Sequence of chain 1.P:
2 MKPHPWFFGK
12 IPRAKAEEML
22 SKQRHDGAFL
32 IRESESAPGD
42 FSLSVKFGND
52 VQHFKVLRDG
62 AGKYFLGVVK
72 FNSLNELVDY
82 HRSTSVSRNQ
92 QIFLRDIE

This small molecule binds to this protein.
Small molecule (SMILES): CC(C)[C@H](NC(=O)[C@H](Cc1ccc(OP(=O)(O)O)cc1)NC(=O)[C@@H]([NH3+])CO)C(=O)N[C@@H](CC(N)=O)C(=O)N[C@H](C=O)C(C)C

Binding-site contacts:
Ligand atom OH contacts residue SER43 of chain 1.P at 2.5 Å (h-bond).
Ligand atom O2P contacts residue SER43 of chain 1.P at 3.9 Å.
Ligand atom CD1 contacts residue LYS56 of chain 1.P at 3.8 Å.
Ligand atom ND2 contacts residue LYS56 of chain 1.P at 3.2 Å (salt-bridge).
Ligand atom ND2 contacts residue GLY68 of chain 1.P at 2.9 Å (h-bond).
Ligand atom CE2 contacts residue PHE55 of chain 1.P at 3.7 Å (hydrophobic).
Ligand atom O1P contacts residue SER37 of chain 1.P at 3.8 Å.
Ligand atom N contacts residue ARG14 of chain 1.P at 3.2 Å (salt-bridge).
Ligand atom N contacts residue HIS54 of chain 1.P at 3.0 Å (h-bond).
Ligand atom P contacts residue ARG33 of chain 1.P at 3.3 Å.
Ligand atom OH contacts residue SER35 of chain 1.P at 3.3 Å (h-bond).
Ligand atom CZ contacts residue SER43 of chain 1.P at 3.3 Å.
Ligand atom O1P contacts residue SER43 of chain 1.P at 3.0 Å (h-bond).
Ligand atom O contacts residue ARG14 of chain 1.P at 2.7 Å (salt-bridge).
Ligand atom O3P contacts residue SER37 of chain 1.P at 2.6 Å (h-bond).
Ligand atom CB contacts residue HIS54 of chain 1.P at 3.4 Å.
Ligand atom P contacts residue SER37 of chain 1.P at 3.8 Å.
Ligand atom CA contacts residue HIS54 of chain 1.P at 3.8 Å.
Ligand atom CE1 contacts residue LYS56 of chain 1.P at 3.4 Å.
Ligand atom CE1 contacts residue SER37 of chain 1.P at 3.7 Å.
Ligand atom O2P contacts residue ARG14 of chain 1.P at 3.2 Å.
Ligand atom O1P contacts residue SER35 of chain 1.P at 3.6 Å (h-bond).
Ligand atom CD2 contacts residue PHE55 of chain 1.P at 3.7 Å (hydrophobic).
Ligand atom CG2 contacts residue HIS54 of chain 1.P at 3.2 Å.
Ligand atom CD2 contacts residue HIS54 of chain 1.P at 3.7 Å.
Ligand atom CG2 contacts residue GLN53 of chain 1.P at 3.8 Å.
Ligand atom CG1 contacts residue PHE55 of chain 1.P at 3.9 Å (hydrophobic).
Ligand atom CE2 contacts residue SER43 of chain 1.P at 3.4 Å.
Ligand atom O2P contacts residue ARG33 of chain 1.P at 2.5 Å (salt-bridge).
Ligand atom CG contacts residue LYS56 of chain 1.P at 3.5 Å.
Ligand atom O1P contacts residue ARG33 of chain 1.P at 3.0 Å (salt-bridge).
Ligand atom C contacts residue ARG14 of chain 1.P at 3.6 Å.
Ligand atom CB contacts residue GLY68 of chain 1.P at 3.5 Å.
Ligand atom CG contacts residue GLY68 of chain 1.P at 3.7 Å.
Ligand atom P contacts residue SER43 of chain 1.P at 3.2 Å.
Ligand atom CG2 contacts residue PHE55 of chain 1.P at 3.9 Å (hydrophobic).
Ligand atom O1P contacts residue GLU36 of chain 1.P at 2.7 Å (salt-bridge).
Ligand atom OD1 contacts residue LYS56 of chain 1.P at 2.9 Å (salt-bridge).
Ligand atom OD1 contacts residue PHE55 of chain 1.P at 3.4 Å.
Ligand atom CB contacts residue PHE55 of chain 1.P at 3.5 Å (hydrophobic).